A protein and the small-molecule ligand that binds it are described below.
Small molecule (SMILES): C=C(NCc1c(COP(=O)(O)O)cnc(C)c1O)C(=O)O

Sequence of chain 1.D:
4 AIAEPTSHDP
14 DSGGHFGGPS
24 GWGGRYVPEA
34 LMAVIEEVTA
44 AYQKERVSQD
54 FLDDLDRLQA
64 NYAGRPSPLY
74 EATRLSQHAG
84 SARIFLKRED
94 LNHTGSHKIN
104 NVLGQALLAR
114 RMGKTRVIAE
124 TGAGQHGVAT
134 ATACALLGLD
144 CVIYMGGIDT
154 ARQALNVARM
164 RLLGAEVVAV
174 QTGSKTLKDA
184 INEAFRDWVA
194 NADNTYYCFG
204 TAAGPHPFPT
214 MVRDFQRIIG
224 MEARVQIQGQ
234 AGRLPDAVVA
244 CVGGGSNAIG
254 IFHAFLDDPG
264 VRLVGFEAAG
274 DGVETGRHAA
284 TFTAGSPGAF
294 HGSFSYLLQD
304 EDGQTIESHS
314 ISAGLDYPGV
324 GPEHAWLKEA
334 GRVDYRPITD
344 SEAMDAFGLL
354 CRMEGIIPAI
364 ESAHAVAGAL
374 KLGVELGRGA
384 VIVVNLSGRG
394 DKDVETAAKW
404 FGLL

Binding-site contacts:
Ligand atom OXT contacts residue GLY127 of chain 1.D at 3.5 Å (h-bond).
Ligand atom P contacts residue SER249 of chain 1.D at 3.4 Å.
Ligand atom OP2 contacts residue HIS100 of chain 1.D at 3.2 Å (h-bond).
Ligand atom OP1 contacts residue GLY247 of chain 1.D at 3.2 Å (h-bond).
Ligand atom C4A contacts residue GLY317 of chain 1.D at 3.5 Å.
Ligand atom OP3 contacts residue SER249 of chain 1.D at 2.6 Å (h-bond).
Ligand atom N contacts residue GLY317 of chain 1.D at 3.6 Å.
Ligand atom C contacts residue THR124 of chain 1.D at 3.5 Å.
Ligand atom N contacts residue LYS101 of chain 1.D at 3.5 Å.
Ligand atom OXT contacts residue HIS129 of chain 1.D at 2.7 Å (h-bond).
Ligand atom OP3 contacts residue LYS101 of chain 1.D at 3.1 Å (salt-bridge).
Ligand atom C contacts residue GLY125 of chain 1.D at 3.6 Å.
Ligand atom OP2 contacts residue SER249 of chain 1.D at 3.2 Å (h-bond).
Ligand atom O contacts residue GLY125 of chain 1.D at 2.8 Å (h-bond).
Ligand atom OP1 contacts residue GLY246 of chain 1.D at 2.8 Å (h-bond).
Ligand atom O contacts residue HIS129 of chain 1.D at 3.4 Å.
Ligand atom N1 contacts residue SER390 of chain 1.D at 2.7 Å (h-bond).
Ligand atom CA contacts residue LYS101 of chain 1.D at 3.5 Å.
Ligand atom C5A contacts residue LEU318 of chain 1.D at 3.7 Å (hydrophobic).
Ligand atom O3A contacts residue ALA126 of chain 1.D at 3.6 Å.
Ligand atom C6 contacts residue SER390 of chain 1.D at 3.4 Å.
Ligand atom OXT contacts residue GLN128 of chain 1.D at 2.8 Å (h-bond).
Ligand atom C6 contacts residue ASN250 of chain 1.D at 3.7 Å.
Ligand atom O contacts residue THR124 of chain 1.D at 2.7 Å (h-bond).
Ligand atom C2 contacts residue SER390 of chain 1.D at 3.6 Å.
Ligand atom OP1 contacts residue SER249 of chain 1.D at 3.5 Å (h-bond).
Ligand atom OXT contacts residue THR124 of chain 1.D at 3.5 Å (h-bond).
Ligand atom C6 contacts residue GLU364 of chain 1.D at 3.6 Å.
Ligand atom OP3 contacts residue THR204 of chain 1.D at 2.8 Å (h-bond).
Ligand atom N1 contacts residue GLU364 of chain 1.D at 3.4 Å.
Ligand atom OP4 contacts residue LYS101 of chain 1.D at 3.3 Å (salt-bridge).
Ligand atom C contacts residue HIS129 of chain 1.D at 3.4 Å.
Ligand atom C6 contacts residue CYS244 of chain 1.D at 3.6 Å (hydrophobic).
Ligand atom O3A contacts residue GLN128 of chain 1.D at 3.5 Å.
Ligand atom P contacts residue GLY248 of chain 1.D at 3.6 Å.
Ligand atom OP2 contacts residue ASN250 of chain 1.D at 2.6 Å (h-bond).
Ligand atom OP1 contacts residue GLY248 of chain 1.D at 2.7 Å (h-bond).
Ligand atom OP3 contacts residue GLY248 of chain 1.D at 3.5 Å (h-bond).
Ligand atom C contacts residue ALA126 of chain 1.D at 3.6 Å (hydrophobic).
Ligand atom C4A contacts residue LYS101 of chain 1.D at 3.5 Å.